The small molecule below binds the protein below.
Small molecule (SMILES): CC(=O)N[C@@H]1[C@@H](O)[C@H](O)[C@@H](CO)O[C@H]1O

Binding-site contacts:
Ligand atom O7 contacts residue ASN23 of chain 3.A at 4.2 Å.
Ligand atom C8 contacts residue ASN23 of chain 3.A at 3.6 Å.
Ligand atom C8 contacts residue LYS22 of chain 3.A at 3.7 Å.
Ligand atom C4 contacts residue ASN23 of chain 3.A at 4.2 Å.
Ligand atom C6 contacts residue GLN15 of chain 3.A at 4.3 Å.
Ligand atom C5 contacts residue GLN15 of chain 3.A at 4.5 Å.
Ligand atom C3 contacts residue ASN23 of chain 3.A at 3.8 Å.
Ligand atom N2 contacts residue ASN23 of chain 3.A at 2.8 Å (h-bond).
Ligand atom C7 contacts residue ASN23 of chain 3.A at 3.4 Å.
Ligand atom O5 contacts residue ASN23 of chain 3.A at 2.4 Å (h-bond).
Ligand atom C5 contacts residue ASN23 of chain 3.A at 3.7 Å.
Ligand atom C1 contacts residue GLN15 of chain 3.A at 4.5 Å.
Ligand atom O5 contacts residue GLN15 of chain 3.A at 3.7 Å.
Ligand atom C2 contacts residue ASN23 of chain 3.A at 2.5 Å.
Ligand atom C1 contacts residue ASN23 of chain 3.A at 1.4 Å.

Sequence of chain 3.A:
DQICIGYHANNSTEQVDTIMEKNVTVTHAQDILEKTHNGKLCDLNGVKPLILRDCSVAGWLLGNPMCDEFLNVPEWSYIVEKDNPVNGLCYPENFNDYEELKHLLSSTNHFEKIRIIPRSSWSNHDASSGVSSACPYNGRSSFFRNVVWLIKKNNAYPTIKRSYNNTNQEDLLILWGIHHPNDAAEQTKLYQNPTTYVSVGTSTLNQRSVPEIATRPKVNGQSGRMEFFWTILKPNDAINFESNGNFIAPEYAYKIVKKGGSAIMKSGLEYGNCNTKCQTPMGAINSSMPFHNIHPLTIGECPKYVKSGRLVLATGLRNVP